Binding-site contacts:
Ligand atom O contacts residue ALA101 of chain 1.A at 3.2 Å.
Ligand atom NAM contacts residue ASN102 of chain 1.A at 3.3 Å (h-bond).
Ligand atom CAH contacts residue ALA103 of chain 1.A at 4.2 Å (hydrophobic).
Ligand atom CAH contacts residue GLN111 of chain 1.A at 3.9 Å.
Ligand atom CA contacts residue ARG55 of chain 1.A at 3.6 Å.
Ligand atom CAE contacts residue GLN111 of chain 1.A at 4.0 Å.
Ligand atom C contacts residue ALA101 of chain 1.A at 4.1 Å (hydrophobic).
Ligand atom C contacts residue HIS126 of chain 1.A at 4.0 Å.
Ligand atom CAA contacts residue MET61 of chain 1.A at 4.0 Å (hydrophobic).
Ligand atom NAB contacts residue LYS82 of chain 1.A at 3.5 Å.
Ligand atom CAI contacts residue ARG55 of chain 1.A at 4.0 Å.
Ligand atom NAB contacts residue GLY109 of chain 1.A at 3.6 Å.
Ligand atom CAE contacts residue ASN102 of chain 1.A at 3.7 Å.
Ligand atom CAI contacts residue GLN63 of chain 1.A at 3.8 Å.
Ligand atom OAC contacts residue GLN63 of chain 1.A at 3.0 Å (h-bond).
Ligand atom CAA contacts residue PHE113 of chain 1.A at 3.7 Å (hydrophobic).
Ligand atom CAG contacts residue ASN102 of chain 1.A at 3.8 Å.
Ligand atom CAG contacts residue ALA101 of chain 1.A at 4.0 Å (hydrophobic).
Ligand atom CAQ contacts residue THR107 of chain 1.A at 3.9 Å.
Ligand atom N contacts residue ASN102 of chain 1.A at 3.1 Å (h-bond).
Ligand atom CAE contacts residue ALA101 of chain 1.A at 3.8 Å (hydrophobic).
Ligand atom OAN contacts residue ARG55 of chain 1.A at 3.1 Å (salt-bridge).
Ligand atom C contacts residue ASN102 of chain 1.A at 4.2 Å.
Ligand atom CAF contacts residue GLN111 of chain 1.A at 4.1 Å.
Ligand atom OAN contacts residue GLN63 of chain 1.A at 3.6 Å.
Ligand atom CAA contacts residue LEU122 of chain 1.A at 4.2 Å (hydrophobic).
Ligand atom CAA contacts residue PHE60 of chain 1.A at 3.8 Å (hydrophobic).
Ligand atom O contacts residue HIS126 of chain 1.A at 3.4 Å.
Ligand atom O contacts residue ASN102 of chain 1.A at 3.1 Å (h-bond).
Ligand atom CAR contacts residue GLN111 of chain 1.A at 3.8 Å.
Ligand atom CAG contacts residue GLN111 of chain 1.A at 3.9 Å.
Ligand atom NAB contacts residue THR107 of chain 1.A at 3.1 Å (h-bond).
Ligand atom CAO contacts residue ASN102 of chain 1.A at 3.6 Å.
Ligand atom C contacts residue ARG55 of chain 1.A at 3.8 Å.
Ligand atom CAO contacts residue GLN63 of chain 1.A at 4.0 Å.
Ligand atom CAI contacts residue PHE113 of chain 1.A at 3.5 Å (hydrophobic).
Ligand atom CAA contacts residue ARG55 of chain 1.A at 3.9 Å.
Ligand atom CA contacts residue ASN102 of chain 1.A at 4.1 Å.
Ligand atom C contacts residue GLN63 of chain 1.A at 3.9 Å.
Ligand atom CAI contacts residue HIS126 of chain 1.A at 4.0 Å.

Sequence of chain 1.A:
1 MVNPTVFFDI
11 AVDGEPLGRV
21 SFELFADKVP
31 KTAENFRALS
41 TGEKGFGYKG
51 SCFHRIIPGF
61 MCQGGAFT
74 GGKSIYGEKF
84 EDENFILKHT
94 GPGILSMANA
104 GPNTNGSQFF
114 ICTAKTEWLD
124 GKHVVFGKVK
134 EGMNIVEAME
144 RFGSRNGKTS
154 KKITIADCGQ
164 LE

This protein binds this small molecule.
Small molecule (SMILES): CCOC(=O)CNC(=O)NCc1ccc(N)cc1